The small molecule below binds the protein below.
Small molecule (SMILES): CC(=O)N[C@H]1[C@H](O[C@H]2[C@H](O)[C@@H](NC(C)=O)CO[C@@H]2CO)O[C@H](CO)[C@@H](O)[C@@H]1O

Binding-site contacts:
Ligand atom C4 contacts residue ASN71 of chain 1.R at 4.3 Å.
Ligand atom N2 contacts residue ASN71 of chain 1.R at 2.9 Å (h-bond).
Ligand atom C5 contacts residue ASN71 of chain 1.R at 3.7 Å.
Ligand atom C3 contacts residue ASN71 of chain 1.R at 3.8 Å.
Ligand atom O5 contacts residue ASN71 of chain 1.R at 2.4 Å (h-bond).
Ligand atom C1 contacts residue ASP74 of chain 1.R at 4.4 Å.
Ligand atom C7 contacts residue ASN71 of chain 1.R at 3.6 Å.
Ligand atom O7 contacts residue ASN71 of chain 1.R at 3.8 Å.
Ligand atom O5 contacts residue ASP74 of chain 1.R at 3.9 Å.
Ligand atom C2 contacts residue ASN71 of chain 1.R at 2.5 Å.
Ligand atom C1 contacts residue ASN71 of chain 1.R at 1.4 Å.

Sequence of chain 1.R:
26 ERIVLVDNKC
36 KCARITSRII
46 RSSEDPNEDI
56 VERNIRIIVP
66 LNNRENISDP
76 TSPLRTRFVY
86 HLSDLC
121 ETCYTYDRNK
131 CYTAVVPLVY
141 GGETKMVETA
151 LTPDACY